This protein binds this small molecule.
Small molecule (SMILES): CC(=O)N[C@@H]1[C@@H](O)[C@H](O[C@@H]2O[C@H](CO)[C@H](O)[C@H](O)[C@H]2O[C@@H]2O[C@@H](C)[C@@H](O)[C@@H](O)[C@@H]2O)[C@@H](CO)O[C@@H]1O

Binding-site contacts:
Ligand atom O4 contacts residue ASN128 of chain 1.A at 4.2 Å.
Ligand atom C8 contacts residue SER127 of chain 1.A at 4.0 Å.
Ligand atom C6 contacts residue SER126 of chain 1.A at 4.0 Å.
Ligand atom C3 contacts residue ASN237 of chain 1.B at 4.4 Å.
Ligand atom O3 contacts residue ASN244 of chain 1.B at 3.7 Å.
Ligand atom O1 contacts residue SER127 of chain 1.A at 3.2 Å (h-bond).
Ligand atom N2 contacts residue SER127 of chain 1.A at 2.9 Å (h-bond).
Ligand atom C4 contacts residue ASP235 of chain 1.B at 3.2 Å.
Ligand atom C3 contacts residue ASP235 of chain 1.B at 3.4 Å.
Ligand atom C2 contacts residue SER127 of chain 1.A at 3.6 Å.
Ligand atom C3 contacts residue ASN244 of chain 1.B at 4.0 Å.
Ligand atom O6 contacts residue THR243 of chain 1.B at 2.8 Å (h-bond).
Ligand atom C2 contacts residue ASN237 of chain 1.B at 3.8 Å.
Ligand atom O2 contacts residue SER242 of chain 1.B at 3.5 Å (h-bond).
Ligand atom O4 contacts residue GLY129 of chain 1.A at 3.8 Å.
Ligand atom C4 contacts residue ASN128 of chain 1.A at 4.1 Å.
Ligand atom C3 contacts residue SER127 of chain 1.A at 3.5 Å.
Ligand atom C6 contacts residue GLY129 of chain 1.A at 3.6 Å.
Ligand atom O3 contacts residue SER242 of chain 1.B at 2.6 Å (h-bond).
Ligand atom C3 contacts residue SER242 of chain 1.B at 3.5 Å.
Ligand atom C1 contacts residue SER127 of chain 1.A at 4.0 Å.
Ligand atom O3 contacts residue SER127 of chain 1.A at 4.0 Å.
Ligand atom O2 contacts residue THR243 of chain 1.B at 4.3 Å.
Ligand atom C7 contacts residue SER127 of chain 1.A at 4.0 Å.
Ligand atom C2 contacts residue SER242 of chain 1.B at 4.1 Å.
Ligand atom O4 contacts residue ASP235 of chain 1.B at 2.7 Å (salt-bridge).
Ligand atom O3 contacts residue ASP235 of chain 1.B at 2.5 Å (salt-bridge).
Ligand atom C4 contacts residue ASN244 of chain 1.B at 4.0 Å.
Ligand atom C6 contacts residue ASN237 of chain 1.B at 4.1 Å.
Ligand atom O4 contacts residue ALA238 of chain 1.B at 3.9 Å.
Ligand atom O5 contacts residue ASN237 of chain 1.B at 3.2 Å (h-bond).
Ligand atom O1 contacts residue ASN128 of chain 1.A at 3.8 Å.
Ligand atom C6 contacts residue THR243 of chain 1.B at 3.0 Å.
Ligand atom O4 contacts residue ASN237 of chain 1.B at 2.9 Å (h-bond).
Ligand atom O3 contacts residue ALA238 of chain 1.B at 3.4 Å.
Ligand atom C4 contacts residue ASN237 of chain 1.B at 3.9 Å.
Ligand atom C6 contacts residue ASN244 of chain 1.B at 4.2 Å.
Ligand atom C6 contacts residue ASN128 of chain 1.A at 3.6 Å.
Ligand atom C1 contacts residue ASN237 of chain 1.B at 3.8 Å.
Ligand atom C5 contacts residue ASN237 of chain 1.B at 3.9 Å.

Sequence of chain 1.B:
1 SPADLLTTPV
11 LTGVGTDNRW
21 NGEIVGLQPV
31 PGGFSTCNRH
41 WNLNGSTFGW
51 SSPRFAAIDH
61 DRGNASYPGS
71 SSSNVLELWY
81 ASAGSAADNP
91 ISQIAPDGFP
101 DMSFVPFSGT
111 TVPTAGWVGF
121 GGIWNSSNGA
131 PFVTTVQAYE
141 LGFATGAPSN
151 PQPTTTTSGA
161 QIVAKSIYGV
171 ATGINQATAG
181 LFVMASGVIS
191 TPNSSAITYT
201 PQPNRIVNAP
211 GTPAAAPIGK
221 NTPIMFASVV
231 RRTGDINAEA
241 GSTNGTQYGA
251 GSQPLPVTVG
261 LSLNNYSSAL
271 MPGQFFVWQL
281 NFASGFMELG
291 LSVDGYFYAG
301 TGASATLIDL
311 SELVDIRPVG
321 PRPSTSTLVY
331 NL

Sequence of chain 1.A:
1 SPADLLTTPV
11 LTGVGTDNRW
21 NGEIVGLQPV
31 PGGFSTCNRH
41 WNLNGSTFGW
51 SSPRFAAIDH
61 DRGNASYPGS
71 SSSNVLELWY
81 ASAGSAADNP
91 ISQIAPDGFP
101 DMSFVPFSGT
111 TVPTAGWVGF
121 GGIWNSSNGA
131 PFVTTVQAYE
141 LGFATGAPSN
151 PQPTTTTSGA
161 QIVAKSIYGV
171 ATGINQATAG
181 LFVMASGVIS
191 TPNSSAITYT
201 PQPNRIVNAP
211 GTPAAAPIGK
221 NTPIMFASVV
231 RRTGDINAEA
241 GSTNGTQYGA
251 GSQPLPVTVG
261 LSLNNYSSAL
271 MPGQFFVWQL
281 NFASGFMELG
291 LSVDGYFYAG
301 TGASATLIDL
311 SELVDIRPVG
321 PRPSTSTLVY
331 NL